Sequence of chain 1.A:
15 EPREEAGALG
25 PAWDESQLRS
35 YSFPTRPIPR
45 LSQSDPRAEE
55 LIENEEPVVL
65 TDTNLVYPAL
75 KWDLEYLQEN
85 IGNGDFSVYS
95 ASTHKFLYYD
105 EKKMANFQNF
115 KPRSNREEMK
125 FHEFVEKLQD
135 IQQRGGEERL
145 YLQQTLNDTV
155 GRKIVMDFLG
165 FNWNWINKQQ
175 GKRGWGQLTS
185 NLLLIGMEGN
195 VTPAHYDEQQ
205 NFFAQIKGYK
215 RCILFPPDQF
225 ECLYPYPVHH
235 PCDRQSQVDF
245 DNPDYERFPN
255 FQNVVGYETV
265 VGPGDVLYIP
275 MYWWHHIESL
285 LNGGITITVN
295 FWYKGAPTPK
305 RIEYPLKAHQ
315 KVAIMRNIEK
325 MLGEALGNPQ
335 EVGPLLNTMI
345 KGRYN

Binding-site contacts:
Ligand atom C11 contacts residue TYR102 of chain 1.A at 3.3 Å (hydrophobic).
Ligand atom C06 contacts residue GLN147 of chain 1.A at 3.6 Å.
Ligand atom O04 contacts residue TYR145 of chain 1.A at 2.4 Å (h-bond).
Ligand atom O01 contacts residue ZN1 of chain 1.B at 2.3 Å.
Ligand atom C11 contacts residue GLN239 of chain 1.A at 3.8 Å.
Ligand atom O05 contacts residue LYS214 of chain 1.A at 2.7 Å (salt-bridge).
Ligand atom C07 contacts residue ZN1 of chain 1.B at 3.0 Å.
Ligand atom O05 contacts residue PHE207 of chain 1.A at 3.5 Å.
Ligand atom O01 contacts residue HIS279 of chain 1.A at 3.3 Å (h-bond).
Ligand atom O02 contacts residue HIS279 of chain 1.A at 3.6 Å (h-bond).
Ligand atom O03 contacts residue PHE207 of chain 1.A at 3.4 Å.
Ligand atom C08 contacts residue LYS214 of chain 1.A at 3.7 Å.
Ligand atom O05 contacts residue TYR145 of chain 1.A at 3.2 Å (h-bond).
Ligand atom C02 contacts residue PHE207 of chain 1.A at 3.5 Å (hydrophobic).
Ligand atom O02 contacts residue ASP201 of chain 1.A at 3.4 Å (salt-bridge).
Ligand atom O02 contacts residue ASN205 of chain 1.A at 2.9 Å (h-bond).
Ligand atom O04 contacts residue LYS214 of chain 1.A at 3.8 Å.
Ligand atom C08 contacts residue TYR145 of chain 1.A at 3.1 Å (hydrophobic).
Ligand atom O04 contacts residue THR196 of chain 1.A at 2.6 Å (h-bond).
Ligand atom C10 contacts residue TYR102 of chain 1.A at 3.4 Å (hydrophobic).
Ligand atom O02 contacts residue ASN294 of chain 1.A at 3.9 Å.
Ligand atom O02 contacts residue TRP296 of chain 1.A at 3.3 Å.
Ligand atom C07 contacts residue ASN205 of chain 1.A at 3.5 Å.
Ligand atom O05 contacts residue LEU188 of chain 1.A at 3.6 Å.
Ligand atom C12 contacts residue TYR102 of chain 1.A at 3.6 Å (hydrophobic).
Ligand atom O03 contacts residue ASN205 of chain 1.A at 3.1 Å (h-bond).
Ligand atom C07 contacts residue ASN294 of chain 1.A at 3.8 Å.
Ligand atom C12 contacts residue ASP201 of chain 1.A at 3.8 Å.
Ligand atom O03 contacts residue ASN294 of chain 1.A at 2.9 Å (h-bond).
Ligand atom C02 contacts residue LEU188 of chain 1.A at 3.8 Å (hydrophobic).
Ligand atom O05 contacts residue ILE281 of chain 1.A at 3.4 Å.
Ligand atom C01 contacts residue ZN1 of chain 1.B at 3.0 Å.
Ligand atom C08 contacts residue ILE281 of chain 1.A at 3.9 Å (hydrophobic).
Ligand atom C08 contacts residue THR196 of chain 1.A at 3.4 Å.
Ligand atom C03 contacts residue THR196 of chain 1.A at 3.7 Å.
Ligand atom C04 contacts residue THR196 of chain 1.A at 3.5 Å.
Ligand atom C13 contacts residue TYR102 of chain 1.A at 3.8 Å (hydrophobic).
Ligand atom O02 contacts residue ZN1 of chain 1.B at 2.5 Å.
Ligand atom O01 contacts residue HIS199 of chain 1.A at 3.1 Å (h-bond).
Ligand atom C11 contacts residue HIS199 of chain 1.A at 3.9 Å.

A protein and the small-molecule ligand that binds it are described below.
Small molecule (SMILES): O=C(O)C(=O)C[C@H](CCCc1ccccc1)C(=O)O